Sequence of chain 2.C:
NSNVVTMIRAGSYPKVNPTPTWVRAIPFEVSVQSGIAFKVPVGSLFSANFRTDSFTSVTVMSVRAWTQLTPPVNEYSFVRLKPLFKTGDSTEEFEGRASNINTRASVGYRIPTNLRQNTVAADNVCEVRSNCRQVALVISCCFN

Sequence of chain 3.N:
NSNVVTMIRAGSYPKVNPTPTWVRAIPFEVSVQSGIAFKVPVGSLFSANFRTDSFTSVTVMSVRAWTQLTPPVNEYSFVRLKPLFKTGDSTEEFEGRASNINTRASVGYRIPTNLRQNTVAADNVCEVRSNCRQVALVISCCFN

Binding-site contacts:
Ligand atom OP3 contacts residue ILE23 of chain 2.C at 4.3 Å.
Ligand atom C5' contacts residue ARG131 of chain 3.N at 3.4 Å.
Ligand atom N3 contacts residue ARG125 of chain 3.N at 3.6 Å.
Ligand atom C2 contacts residue ARG125 of chain 3.N at 3.8 Å.
Ligand atom O2 contacts residue ARG125 of chain 3.N at 3.9 Å.
Ligand atom C4 contacts residue ARG125 of chain 3.N at 3.5 Å.
Ligand atom C1' contacts residue ARG125 of chain 3.N at 4.3 Å.
Ligand atom C5' contacts residue ARG125 of chain 3.N at 4.3 Å.
Ligand atom O4 contacts residue SER17 of chain 2.C at 3.1 Å.
Ligand atom O5' contacts residue ARG125 of chain 3.N at 3.2 Å (salt-bridge).
Ligand atom OP2 contacts residue ARG131 of chain 3.N at 3.8 Å.
Ligand atom P contacts residue ILE23 of chain 2.C at 4.2 Å.
Ligand atom N3 contacts residue SER17 of chain 2.C at 4.2 Å.
Ligand atom P contacts residue ARG125 of chain 3.N at 4.0 Å.
Ligand atom C4' contacts residue ARG125 of chain 3.N at 4.4 Å.
Ligand atom OP2 contacts residue ILE23 of chain 2.C at 4.1 Å.
Ligand atom N1 contacts residue ASN16 of chain 2.C at 4.3 Å.
Ligand atom OP1 contacts residue ARG131 of chain 3.N at 3.5 Å (salt-bridge).
Ligand atom O3' contacts residue ARG125 of chain 3.N at 4.2 Å.
Ligand atom OP1 contacts residue ILE23 of chain 2.C at 3.7 Å.
Ligand atom C4 contacts residue SER17 of chain 2.C at 4.0 Å.
Ligand atom O5' contacts residue ARG131 of chain 3.N at 2.9 Å (salt-bridge).
Ligand atom C2 contacts residue ASN16 of chain 2.C at 3.0 Å.
Ligand atom N3 contacts residue ASN16 of chain 2.C at 2.8 Å (h-bond).
Ligand atom OP3 contacts residue SER77 of chain 3.N at 4.3 Å.
Ligand atom P contacts residue ARG131 of chain 3.N at 3.6 Å.
Ligand atom O4 contacts residue ASN16 of chain 2.C at 4.4 Å.
Ligand atom O4 contacts residue THR21 of chain 2.C at 4.1 Å.
Ligand atom C4 contacts residue ASN16 of chain 2.C at 4.0 Å.
Ligand atom C5 contacts residue ARG125 of chain 3.N at 3.5 Å.
Ligand atom OP1 contacts residue ARG125 of chain 3.N at 3.0 Å (salt-bridge).
Ligand atom O2 contacts residue ASN16 of chain 2.C at 2.5 Å (h-bond).
Ligand atom O4 contacts residue ARG125 of chain 3.N at 3.8 Å.
Ligand atom C5' contacts residue MET76 of chain 3.N at 4.3 Å (hydrophobic).
Ligand atom C2' contacts residue ARG125 of chain 3.N at 3.7 Å.
Ligand atom C3' contacts residue ARG125 of chain 3.N at 3.4 Å.
Ligand atom N1 contacts residue ARG125 of chain 3.N at 3.7 Å.
Ligand atom OP3 contacts residue ARG125 of chain 3.N at 2.8 Å.
Ligand atom OP2 contacts residue SER77 of chain 3.N at 4.0 Å.
Ligand atom C6 contacts residue ARG125 of chain 3.N at 3.5 Å.

A small-molecule ligand and the protein it binds are described below.
Small molecule (SMILES): CO[P](=O)(O)O[C@H]1[C@@H](O)[C@H](n2ccc(=O)[nH]c2=O)O[C@@H]1COP(=O)(O)O